A small-molecule ligand and the protein it binds are described below.
Small molecule (SMILES): CC(=O)N[C@@H]1[C@@H](O)[C@H](O)[C@@H](CO)O[C@H]1O

Sequence of chain 1.A:
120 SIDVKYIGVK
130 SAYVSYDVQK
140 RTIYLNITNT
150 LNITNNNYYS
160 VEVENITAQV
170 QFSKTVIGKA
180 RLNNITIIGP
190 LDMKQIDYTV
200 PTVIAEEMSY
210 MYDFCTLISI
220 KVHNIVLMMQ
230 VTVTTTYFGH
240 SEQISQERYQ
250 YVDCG

Sequence of chain 1.B:
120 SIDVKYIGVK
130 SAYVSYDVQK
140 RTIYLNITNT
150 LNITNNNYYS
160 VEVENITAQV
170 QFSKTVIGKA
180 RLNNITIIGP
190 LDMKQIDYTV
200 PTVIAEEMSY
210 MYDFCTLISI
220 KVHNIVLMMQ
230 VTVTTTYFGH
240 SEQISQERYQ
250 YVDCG

Sequence of chain 1.C:
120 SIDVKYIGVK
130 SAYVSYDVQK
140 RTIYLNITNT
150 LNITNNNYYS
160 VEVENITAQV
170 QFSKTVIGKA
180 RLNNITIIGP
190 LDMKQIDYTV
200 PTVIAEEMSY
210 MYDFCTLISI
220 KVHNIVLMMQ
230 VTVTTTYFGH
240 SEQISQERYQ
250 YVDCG

Binding-site contacts:
Ligand atom C4 contacts residue NAG1 of chain 1.M at 3.1 Å.
Ligand atom C8 contacts residue NAG1 of chain 1.Q at 3.4 Å.
Ligand atom C2 contacts residue ASN164 of chain 1.B at 4.4 Å.
Ligand atom C7 contacts residue NAG1 of chain 1.Q at 3.7 Å.
Ligand atom C3 contacts residue NAG1 of chain 1.Q at 4.2 Å.
Ligand atom O7 contacts residue NAG1 of chain 1.M at 3.0 Å (h-bond).
Ligand atom C3 contacts residue NAG1 of chain 1.M at 4.1 Å.
Ligand atom O3 contacts residue NAG1 of chain 1.M at 4.0 Å.
Ligand atom C6 contacts residue ASN164 of chain 1.A at 3.2 Å.
Ligand atom C2 contacts residue ASN164 of chain 1.A at 2.6 Å.
Ligand atom C8 contacts residue THR166 of chain 1.A at 3.6 Å.
Ligand atom C4 contacts residue ASN164 of chain 1.B at 4.5 Å.
Ligand atom C5 contacts residue NAG1 of chain 1.M at 3.8 Å.
Ligand atom O6 contacts residue NAG1 of chain 1.M at 4.5 Å.
Ligand atom O5 contacts residue NAG1 of chain 1.Q at 3.1 Å.
Ligand atom C1 contacts residue ASN164 of chain 1.C at 4.1 Å.
Ligand atom N2 contacts residue NAG1 of chain 1.Q at 2.9 Å (h-bond).
Ligand atom O7 contacts residue ASN164 of chain 1.B at 4.3 Å.
Ligand atom C1 contacts residue NAG1 of chain 1.Q at 3.6 Å.
Ligand atom C2 contacts residue NAG1 of chain 1.M at 4.0 Å.
Ligand atom C6 contacts residue NAG1 of chain 1.M at 3.3 Å.
Ligand atom C2 contacts residue NAG1 of chain 1.Q at 3.9 Å.
Ligand atom C5 contacts residue NAG1 of chain 1.Q at 4.2 Å.
Ligand atom C1 contacts residue ASN164 of chain 1.A at 1.4 Å.
Ligand atom O6 contacts residue ASN164 of chain 1.A at 3.8 Å.
Ligand atom C6 contacts residue ASN164 of chain 1.B at 3.9 Å.
Ligand atom C7 contacts residue ASN164 of chain 1.A at 3.6 Å.
Ligand atom C4 contacts residue ASN164 of chain 1.A at 4.1 Å.
Ligand atom C7 contacts residue NAG1 of chain 1.M at 4.2 Å.
Ligand atom O7 contacts residue ASN164 of chain 1.A at 3.6 Å.
Ligand atom C5 contacts residue ASN164 of chain 1.A at 3.3 Å.
Ligand atom O5 contacts residue ASN164 of chain 1.A at 2.4 Å (h-bond).
Ligand atom O4 contacts residue NAG1 of chain 1.M at 3.7 Å.
Ligand atom C3 contacts residue ASN164 of chain 1.A at 3.8 Å.
Ligand atom N2 contacts residue ASN164 of chain 1.A at 3.3 Å (h-bond).